Binding-site contacts:
Ligand atom C2 contacts residue LYS37 of chain 1.W at 3.3 Å.
Ligand atom N contacts residue LYS37 of chain 1.W at 3.9 Å.
Ligand atom C6 contacts residue VAL34 of chain 1.W at 4.1 Å (hydrophobic).
Ligand atom O2 contacts residue ALA38 of chain 1.W at 3.6 Å.
Ligand atom C1 contacts residue LYS37 of chain 1.W at 3.8 Å.
Ligand atom S contacts residue TYR154 of chain 1.W at 3.9 Å.
Ligand atom N contacts residue TYR154 of chain 1.W at 3.9 Å.
Ligand atom O3 contacts residue LYS37 of chain 1.W at 2.6 Å (salt-bridge).
Ligand atom O1 contacts residue TYR154 of chain 1.W at 2.8 Å.
Ligand atom C7 contacts residue PHE162 of chain 1.W at 3.9 Å (hydrophobic).
Ligand atom C3 contacts residue LYS37 of chain 1.W at 3.7 Å.
Ligand atom C1 contacts residue TYR154 of chain 1.W at 4.0 Å (hydrophobic).
Ligand atom C11 contacts residue TYR154 of chain 1.W at 3.6 Å (hydrophobic).
Ligand atom C10 contacts residue TYR154 of chain 1.W at 3.9 Å (hydrophobic).
Ligand atom C4 contacts residue LYS37 of chain 1.W at 4.2 Å.
Ligand atom C15 contacts residue TYR154 of chain 1.W at 4.0 Å (hydrophobic).
Ligand atom O2 contacts residue TYR154 of chain 1.W at 3.7 Å.
Ligand atom C8 contacts residue TYR154 of chain 1.W at 3.9 Å (hydrophobic).
Ligand atom C8 contacts residue VAL151 of chain 1.W at 4.2 Å (hydrophobic).
Ligand atom C5 contacts residue PHE162 of chain 1.W at 4.2 Å (hydrophobic).
Ligand atom C9 contacts residue LYS37 of chain 1.W at 4.3 Å.
Ligand atom C12 contacts residue LYS37 of chain 1.W at 4.3 Å.
Ligand atom C16 contacts residue TYR154 of chain 1.W at 3.5 Å (hydrophobic).
Ligand atom C7 contacts residue LEU155 of chain 1.W at 4.2 Å (hydrophobic).
Ligand atom C6 contacts residue PHE162 of chain 1.W at 3.4 Å (hydrophobic).
Ligand atom S contacts residue ALA38 of chain 1.W at 4.2 Å.
Ligand atom C8 contacts residue VAL34 of chain 1.W at 3.7 Å (hydrophobic).
Ligand atom C4 contacts residue PHE162 of chain 1.W at 4.0 Å (hydrophobic).
Ligand atom C10 contacts residue LYS37 of chain 1.W at 4.1 Å.
Ligand atom C12 contacts residue TYR154 of chain 1.W at 4.1 Å (hydrophobic).
Ligand atom C7 contacts residue VAL34 of chain 1.W at 3.8 Å (hydrophobic).
Ligand atom C4 contacts residue VAL161 of chain 1.W at 3.9 Å (hydrophobic).
Ligand atom C5 contacts residue VAL161 of chain 1.W at 3.9 Å (hydrophobic).
Ligand atom S contacts residue LYS37 of chain 1.W at 3.8 Å.
Ligand atom O2 contacts residue LYS37 of chain 1.W at 4.2 Å.
Ligand atom C7 contacts residue VAL151 of chain 1.W at 4.1 Å (hydrophobic).
Ligand atom O3 contacts residue ALA38 of chain 1.W at 3.1 Å (h-bond).
Ligand atom C9 contacts residue TYR154 of chain 1.W at 3.8 Å (hydrophobic).
Ligand atom O1 contacts residue LYS37 of chain 1.W at 4.0 Å.
Ligand atom C6 contacts residue VAL161 of chain 1.W at 3.6 Å (hydrophobic).

Sequence of chain 1.W:
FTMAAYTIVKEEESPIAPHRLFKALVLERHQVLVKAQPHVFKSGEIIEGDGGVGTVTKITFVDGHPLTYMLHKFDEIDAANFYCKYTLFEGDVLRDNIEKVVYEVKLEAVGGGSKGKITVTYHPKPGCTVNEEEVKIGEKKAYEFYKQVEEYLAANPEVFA

This small molecule binds to this protein.
Small molecule (SMILES): O=S(=O)(O)c1cccc2cccc(Nc3ccccc3)c12